Binding-site contacts:
Ligand atom C7 contacts residue ASN154 of chain 9.G at 3.3 Å.
Ligand atom C8 contacts residue ASN154 of chain 9.G at 3.6 Å.
Ligand atom N2 contacts residue ASN154 of chain 9.G at 3.8 Å.
Ligand atom C6 contacts residue MET151 of chain 9.G at 4.5 Å (hydrophobic).
Ligand atom O7 contacts residue ASN154 of chain 9.G at 2.6 Å (h-bond).
Ligand atom O5 contacts residue ASN154 of chain 9.G at 4.0 Å.
Ligand atom C1 contacts residue ASN154 of chain 9.G at 3.4 Å.
Ligand atom O6 contacts residue MET151 of chain 9.G at 3.4 Å.
Ligand atom C1 contacts residue THR156 of chain 9.G at 3.6 Å.
Ligand atom C2 contacts residue ASN154 of chain 9.G at 3.5 Å.
Ligand atom C8 contacts residue THR156 of chain 9.G at 4.0 Å.
Ligand atom C7 contacts residue THR156 of chain 9.G at 3.9 Å.
Ligand atom N2 contacts residue THR156 of chain 9.G at 3.6 Å (h-bond).
Ligand atom C2 contacts residue THR156 of chain 9.G at 4.2 Å.

The small molecule below binds the protein below.
Small molecule (SMILES): CC(=O)N[C@H]1[C@H](O[C@H]2[C@H](O)[C@@H](NC(C)=O)CO[C@@H]2CO)O[C@H](CO)[C@@H](O)[C@@H]1O

Sequence of chain 9.G:
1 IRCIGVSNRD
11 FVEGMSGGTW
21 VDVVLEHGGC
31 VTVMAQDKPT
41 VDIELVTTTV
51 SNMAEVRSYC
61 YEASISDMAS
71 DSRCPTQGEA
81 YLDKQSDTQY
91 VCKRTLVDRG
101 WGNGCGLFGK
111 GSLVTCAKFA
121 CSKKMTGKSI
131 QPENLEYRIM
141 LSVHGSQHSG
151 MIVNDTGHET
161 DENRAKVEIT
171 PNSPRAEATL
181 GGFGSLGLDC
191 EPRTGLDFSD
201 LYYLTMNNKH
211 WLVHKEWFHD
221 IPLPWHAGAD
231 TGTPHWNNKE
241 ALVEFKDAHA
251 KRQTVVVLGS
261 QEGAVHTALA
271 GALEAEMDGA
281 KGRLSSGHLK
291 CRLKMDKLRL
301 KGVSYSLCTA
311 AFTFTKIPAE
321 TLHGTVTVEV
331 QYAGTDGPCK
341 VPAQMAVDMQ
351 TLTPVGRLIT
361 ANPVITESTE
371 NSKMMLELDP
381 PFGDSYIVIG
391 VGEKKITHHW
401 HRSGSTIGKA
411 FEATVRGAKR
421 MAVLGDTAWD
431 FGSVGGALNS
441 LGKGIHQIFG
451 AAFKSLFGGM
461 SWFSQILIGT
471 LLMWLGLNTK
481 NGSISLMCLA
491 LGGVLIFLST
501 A